Sequence of chain 2.A:
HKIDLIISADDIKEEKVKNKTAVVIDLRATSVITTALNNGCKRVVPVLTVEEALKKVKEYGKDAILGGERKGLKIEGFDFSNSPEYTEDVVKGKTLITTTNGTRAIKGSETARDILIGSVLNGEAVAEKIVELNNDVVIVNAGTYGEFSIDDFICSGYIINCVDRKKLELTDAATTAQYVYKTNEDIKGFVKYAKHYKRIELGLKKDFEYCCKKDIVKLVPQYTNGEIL

Binding-site contacts:
Ligand atom O2 contacts residue HIS213 of chain 2.A at 3.6 Å.
Ligand atom O12 contacts residue ARG216 of chain 2.A at 3.4 Å.
Ligand atom C1 contacts residue LYS84 of chain 2.A at 3.9 Å.
Ligand atom O12 contacts residue LEU220 of chain 2.A at 4.0 Å.
Ligand atom C3 contacts residue GLU82 of chain 2.A at 4.2 Å.
Ligand atom O2S contacts residue LEU40 of chain 2.A at 2.7 Å (h-bond).
Ligand atom O1S contacts residue ASN95 of chain 2.A at 3.9 Å.
Ligand atom C3 contacts residue ILE217 of chain 2.A at 4.2 Å (hydrophobic).
Ligand atom S contacts residue ASN95 of chain 2.A at 3.8 Å.
Ligand atom S contacts residue LEU40 of chain 2.A at 3.6 Å (h-bond).
Ligand atom O12 contacts residue GLY85 of chain 2.A at 3.6 Å.
Ligand atom C2 contacts residue GLY85 of chain 2.A at 3.6 Å.
Ligand atom C3 contacts residue ARG41 of chain 2.A at 4.1 Å.
Ligand atom C2 contacts residue GLU82 of chain 2.A at 3.6 Å.
Ligand atom C3 contacts residue GLY85 of chain 2.A at 3.7 Å.
Ligand atom C3 contacts residue HIS213 of chain 2.A at 3.8 Å.
Ligand atom O3S contacts residue GLU82 of chain 2.A at 3.0 Å.
Ligand atom O1S contacts residue GLU82 of chain 2.A at 3.2 Å (salt-bridge).
Ligand atom C1 contacts residue HIS213 of chain 2.A at 3.5 Å.
Ligand atom S contacts residue ARG41 of chain 2.A at 3.6 Å.
Ligand atom O11 contacts residue LYS84 of chain 2.A at 4.0 Å.
Ligand atom O12 contacts residue HIS213 of chain 2.A at 3.6 Å.
Ligand atom O11 contacts residue GLY85 of chain 2.A at 4.0 Å.
Ligand atom S contacts residue GLU82 of chain 2.A at 3.7 Å.
Ligand atom O2 contacts residue THR115 of chain 2.A at 3.8 Å.
Ligand atom C2 contacts residue HIS213 of chain 2.A at 3.9 Å.
Ligand atom O2 contacts residue GLU82 of chain 2.A at 3.6 Å (salt-bridge).
Ligand atom O3S contacts residue ARG41 of chain 2.A at 3.0 Å (salt-bridge).
Ligand atom O1S contacts residue LEU40 of chain 2.A at 3.5 Å (h-bond).
Ligand atom O2S contacts residue ARG41 of chain 2.A at 2.5 Å (salt-bridge).
Ligand atom C1 contacts residue GLY85 of chain 2.A at 3.5 Å.
Ligand atom O11 contacts residue HIS213 of chain 2.A at 3.9 Å.
Ligand atom O11 contacts residue TYR160 of chain 2.A at 3.5 Å (h-bond).
Ligand atom C3 contacts residue LEU40 of chain 2.A at 4.1 Å (hydrophobic).
Ligand atom O12 contacts residue LYS84 of chain 2.A at 4.0 Å.
Ligand atom O1S contacts residue ARG41 of chain 2.A at 3.5 Å (salt-bridge).
Ligand atom O2S contacts residue ASN95 of chain 2.A at 3.9 Å.
Ligand atom O1S contacts residue ASP38 of chain 2.A at 3.9 Å.
Ligand atom O3S contacts residue ASN95 of chain 2.A at 3.0 Å (h-bond).
Ligand atom O2 contacts residue ASN116 of chain 2.A at 3.4 Å (h-bond).

The protein below binds the small molecule below.
Small molecule (SMILES): O=C(O)[C@@H](O)CS(=O)(=O)O